Sequence of chain 1.A:
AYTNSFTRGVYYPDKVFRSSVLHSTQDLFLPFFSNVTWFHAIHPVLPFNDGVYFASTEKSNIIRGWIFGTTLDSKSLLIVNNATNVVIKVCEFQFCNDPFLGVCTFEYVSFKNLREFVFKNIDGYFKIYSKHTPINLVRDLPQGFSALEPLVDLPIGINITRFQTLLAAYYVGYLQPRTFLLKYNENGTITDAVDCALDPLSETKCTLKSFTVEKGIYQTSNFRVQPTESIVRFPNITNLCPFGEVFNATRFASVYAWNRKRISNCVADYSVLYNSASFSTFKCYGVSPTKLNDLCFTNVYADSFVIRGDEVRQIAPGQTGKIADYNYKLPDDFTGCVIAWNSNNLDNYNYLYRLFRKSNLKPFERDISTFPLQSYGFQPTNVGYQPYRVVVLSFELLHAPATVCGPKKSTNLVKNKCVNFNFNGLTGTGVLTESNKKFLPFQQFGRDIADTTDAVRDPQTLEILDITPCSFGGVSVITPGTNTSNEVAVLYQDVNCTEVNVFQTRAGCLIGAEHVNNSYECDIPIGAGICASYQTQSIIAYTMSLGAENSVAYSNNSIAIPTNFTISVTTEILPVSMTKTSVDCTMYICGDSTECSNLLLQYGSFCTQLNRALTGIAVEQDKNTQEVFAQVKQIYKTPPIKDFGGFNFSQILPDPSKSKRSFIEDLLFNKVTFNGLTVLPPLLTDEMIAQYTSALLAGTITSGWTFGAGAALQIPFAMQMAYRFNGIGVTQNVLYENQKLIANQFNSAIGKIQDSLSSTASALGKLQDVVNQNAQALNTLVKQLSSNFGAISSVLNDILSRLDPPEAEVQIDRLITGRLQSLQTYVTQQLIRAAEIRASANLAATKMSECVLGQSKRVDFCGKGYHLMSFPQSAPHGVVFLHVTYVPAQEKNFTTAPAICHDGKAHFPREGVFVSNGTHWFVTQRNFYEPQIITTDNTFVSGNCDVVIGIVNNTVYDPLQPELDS

Binding-site contacts:
Ligand atom C4 contacts residue ASN234 of chain 1.A at 4.2 Å.
Ligand atom C7 contacts residue ASN234 of chain 1.A at 3.0 Å.
Ligand atom C8 contacts residue ASN234 of chain 1.A at 4.2 Å.
Ligand atom O7 contacts residue ASN234 of chain 1.A at 2.8 Å (h-bond).
Ligand atom C2 contacts residue ASN234 of chain 1.A at 2.4 Å.
Ligand atom C3 contacts residue ASN234 of chain 1.A at 3.8 Å.
Ligand atom N2 contacts residue ASN234 of chain 1.A at 2.9 Å (h-bond).
Ligand atom O5 contacts residue ASN234 of chain 1.A at 2.4 Å (h-bond).
Ligand atom C1 contacts residue ASN234 of chain 1.A at 1.4 Å.
Ligand atom C5 contacts residue ASN234 of chain 1.A at 3.7 Å.

This protein binds this small molecule.
Small molecule (SMILES): CC(=O)N[C@@H]1[C@@H](O)[C@H](O)[C@@H](CO)O[C@H]1O